The protein below binds the small molecule below.
Small molecule (SMILES): C=CC1=C(C)/C(=C/c2[nH]c(/C=C3\N=C(/C=C4\NC(=O)C(C)=C4C=C)C(C)=C3CCC(=O)O)c(CCC(=O)O)c2C)NC1=O

Sequence of chain 5.B:
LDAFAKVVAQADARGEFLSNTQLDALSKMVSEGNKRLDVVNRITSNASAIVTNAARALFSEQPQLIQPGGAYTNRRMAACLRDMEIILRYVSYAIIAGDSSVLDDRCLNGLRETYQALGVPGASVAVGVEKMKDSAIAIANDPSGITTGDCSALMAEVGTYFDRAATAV

Binding-site contacts:
Ligand atom ND contacts residue ASP85 of chain 5.B at 2.8 Å (salt-bridge).
Ligand atom C1C contacts residue MEN72 of chain 5.B at 3.4 Å.
Ligand atom OC contacts residue LEU66 of chain 5.B at 3.6 Å.
Ligand atom CGA contacts residue ARG84 of chain 5.B at 3.7 Å.
Ligand atom CMA contacts residue THR116 of chain 5.B at 3.7 Å.
Ligand atom CBD contacts residue MEN72 of chain 5.B at 3.7 Å.
Ligand atom CMC contacts residue SER126 of chain 5.B at 3.5 Å.
Ligand atom CMB contacts residue CYS109 of chain 5.B at 3.7 Å (hydrophobic).
Ligand atom C4C contacts residue CYS82 of chain 5.B at 3.1 Å (hydrophobic).
Ligand atom CMD contacts residue MEN72 of chain 5.B at 3.1 Å.
Ligand atom C3C contacts residue CYS82 of chain 5.B at 3.0 Å (hydrophobic).
Ligand atom CHD contacts residue VAL122 of chain 5.B at 3.7 Å (hydrophobic).
Ligand atom CBC contacts residue CYS82 of chain 5.B at 2.9 Å (hydrophobic).
Ligand atom OC contacts residue MEN72 of chain 5.B at 3.3 Å.
Ligand atom CBB contacts residue TYR92 of chain 5.B at 3.7 Å (hydrophobic).
Ligand atom C4A contacts residue ASP85 of chain 5.B at 3.7 Å.
Ligand atom OC contacts residue ALA73 of chain 5.B at 3.5 Å (h-bond).
Ligand atom C2C contacts residue CYS82 of chain 5.B at 3.4 Å (hydrophobic).
Ligand atom C1A contacts residue ARG84 of chain 5.B at 3.0 Å.
Ligand atom C1D contacts residue ASP85 of chain 5.B at 3.7 Å.
Ligand atom NC contacts residue MEN72 of chain 5.B at 2.9 Å (h-bond).
Ligand atom CAC contacts residue CYS82 of chain 5.B at 2.4 Å (hydrophobic).
Ligand atom CBB contacts residue ARG108 of chain 5.B at 3.0 Å.
Ligand atom CHD contacts residue CYS82 of chain 5.B at 3.7 Å (hydrophobic).
Ligand atom CHD contacts residue ASP85 of chain 5.B at 3.7 Å.
Ligand atom CMB contacts residue ILE88 of chain 5.B at 3.7 Å (hydrophobic).
Ligand atom CAA contacts residue LEU120 of chain 5.B at 3.6 Å (hydrophobic).
Ligand atom O1D contacts residue ARG77 of chain 5.B at 2.7 Å (salt-bridge).
Ligand atom O2A contacts residue ARG84 of chain 5.B at 2.7 Å (salt-bridge).
Ligand atom CHB contacts residue LEU113 of chain 5.B at 3.6 Å (hydrophobic).
Ligand atom C3D contacts residue ALA81 of chain 5.B at 3.5 Å (hydrophobic).
Ligand atom C1C contacts residue PRO123 of chain 5.B at 3.6 Å (hydrophobic).
Ligand atom CMD contacts residue ARG78 of chain 5.B at 3.4 Å.
Ligand atom NA contacts residue ASP85 of chain 5.B at 2.8 Å (salt-bridge).
Ligand atom O2D contacts residue MEN72 of chain 5.B at 3.6 Å.
Ligand atom C4B contacts residue ILE88 of chain 5.B at 3.6 Å (hydrophobic).
Ligand atom C2A contacts residue LEU120 of chain 5.B at 3.7 Å (hydrophobic).
Ligand atom NA contacts residue ARG84 of chain 5.B at 3.0 Å (salt-bridge).
Ligand atom CAB contacts residue ILE88 of chain 5.B at 3.5 Å (hydrophobic).
Ligand atom CHA contacts residue ARG84 of chain 5.B at 3.2 Å.